A protein and the small-molecule ligand that binds it are described below.
Small molecule (SMILES): CSCC[C@H](NC(=O)[C@H](CS)NC(=O)[C@@H](NC(=O)[C@H](C)NC(=O)[C@H](C)NC(=O)[C@H](C)NC(=O)[C@H](CC(C)C)NC(=O)[C@H](CCC(N)=O)NC(=O)[C@H](CS)NC(=O)[C@H](CC(=O)O)NC(=O)[C@@H](NC(=O)[C@@H](N)Cc1ccccc1)[C@@H](C)O)C(C)C)C(=O)N[C@H](C(=O)N[C@H](C=O)Cc1ccc(O)cc1)[C@@H](C)O

Sequence of chain 1.A:
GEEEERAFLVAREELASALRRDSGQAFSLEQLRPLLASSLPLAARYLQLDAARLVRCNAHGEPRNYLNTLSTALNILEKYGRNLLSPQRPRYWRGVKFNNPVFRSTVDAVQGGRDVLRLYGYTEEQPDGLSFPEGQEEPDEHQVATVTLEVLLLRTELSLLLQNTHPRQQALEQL

Binding-site contacts:
Ligand atom C contacts residue NH21 of chain 1.E at 3.3 Å.
Ligand atom CD1 contacts residue VAL109 of chain 1.A at 3.6 Å (hydrophobic).
Ligand atom OD1 contacts residue ASN82 of chain 1.A at 3.7 Å.
Ligand atom CG contacts residue TYR99 of chain 1.A at 3.6 Å (hydrophobic).
Ligand atom CE2 contacts residue PRO97 of chain 1.A at 3.5 Å (hydrophobic).
Ligand atom CB contacts residue TYR87 of chain 1.A at 3.5 Å (hydrophobic).
Ligand atom CB contacts residue LYS104 of chain 1.A at 3.2 Å.
Ligand atom CB contacts residue WHL1 of chain 1.F at 3.6 Å.
Ligand atom CB contacts residue TYR99 of chain 1.A at 3.2 Å (hydrophobic).
Ligand atom O contacts residue VAL103 of chain 1.A at 3.4 Å.
Ligand atom CG1 contacts residue ASN90 of chain 1.A at 3.3 Å.
Ligand atom N contacts residue NH21 of chain 1.E at 2.9 Å (h-bond).
Ligand atom CA contacts residue GLY102 of chain 1.A at 3.3 Å.
Ligand atom OD1 contacts residue LYS86 of chain 1.A at 2.9 Å (salt-bridge).
Ligand atom CB contacts residue WHL1 of chain 1.F at 3.1 Å.
Ligand atom OD2 contacts residue LYS86 of chain 1.A at 3.1 Å (salt-bridge).
Ligand atom OH contacts residue TYR87 of chain 1.A at 3.7 Å.
Ligand atom OG1 contacts residue VAL103 of chain 1.A at 3.4 Å.
Ligand atom CA contacts residue WHL1 of chain 1.F at 3.5 Å.
Ligand atom CB contacts residue VAL109 of chain 1.A at 3.5 Å (hydrophobic).
Ligand atom OG1 contacts residue TYR87 of chain 1.A at 2.6 Å (h-bond).
Ligand atom CG2 contacts residue ILE83 of chain 1.A at 3.5 Å (hydrophobic).
Ligand atom O contacts residue LYS104 of chain 1.A at 2.7 Å (salt-bridge).
Ligand atom CG contacts residue LYS86 of chain 1.A at 3.3 Å.
Ligand atom O contacts residue TYR99 of chain 1.A at 3.3 Å (h-bond).
Ligand atom C contacts residue GLY102 of chain 1.A at 3.6 Å.
Ligand atom CE1 contacts residue VAL109 of chain 1.A at 3.5 Å (hydrophobic).
Ligand atom CA contacts residue NH21 of chain 1.E at 2.6 Å.
Ligand atom C contacts residue NH21 of chain 1.E at 1.4 Å.
Ligand atom O contacts residue NH21 of chain 1.E at 3.5 Å (h-bond).
Ligand atom O contacts residue NH21 of chain 1.E at 2.3 Å (h-bond).
Ligand atom CZ contacts residue SER112 of chain 1.A at 3.6 Å.
Ligand atom CG2 contacts residue TYR87 of chain 1.A at 3.4 Å (hydrophobic).
Ligand atom CA contacts residue TYR99 of chain 1.A at 3.6 Å (hydrophobic).
Ligand atom SG contacts residue WHL1 of chain 1.F at 1.9 Å.
Ligand atom OH contacts residue ASN90 of chain 1.A at 3.4 Å (h-bond).
Ligand atom CB contacts residue NH21 of chain 1.E at 3.4 Å.
Ligand atom CD1 contacts residue TYR99 of chain 1.A at 3.6 Å (hydrophobic).
Ligand atom CD1 contacts residue GLY102 of chain 1.A at 3.5 Å.
Ligand atom O contacts residue GLY102 of chain 1.A at 3.1 Å (h-bond).